Sequence of chain 1.B:
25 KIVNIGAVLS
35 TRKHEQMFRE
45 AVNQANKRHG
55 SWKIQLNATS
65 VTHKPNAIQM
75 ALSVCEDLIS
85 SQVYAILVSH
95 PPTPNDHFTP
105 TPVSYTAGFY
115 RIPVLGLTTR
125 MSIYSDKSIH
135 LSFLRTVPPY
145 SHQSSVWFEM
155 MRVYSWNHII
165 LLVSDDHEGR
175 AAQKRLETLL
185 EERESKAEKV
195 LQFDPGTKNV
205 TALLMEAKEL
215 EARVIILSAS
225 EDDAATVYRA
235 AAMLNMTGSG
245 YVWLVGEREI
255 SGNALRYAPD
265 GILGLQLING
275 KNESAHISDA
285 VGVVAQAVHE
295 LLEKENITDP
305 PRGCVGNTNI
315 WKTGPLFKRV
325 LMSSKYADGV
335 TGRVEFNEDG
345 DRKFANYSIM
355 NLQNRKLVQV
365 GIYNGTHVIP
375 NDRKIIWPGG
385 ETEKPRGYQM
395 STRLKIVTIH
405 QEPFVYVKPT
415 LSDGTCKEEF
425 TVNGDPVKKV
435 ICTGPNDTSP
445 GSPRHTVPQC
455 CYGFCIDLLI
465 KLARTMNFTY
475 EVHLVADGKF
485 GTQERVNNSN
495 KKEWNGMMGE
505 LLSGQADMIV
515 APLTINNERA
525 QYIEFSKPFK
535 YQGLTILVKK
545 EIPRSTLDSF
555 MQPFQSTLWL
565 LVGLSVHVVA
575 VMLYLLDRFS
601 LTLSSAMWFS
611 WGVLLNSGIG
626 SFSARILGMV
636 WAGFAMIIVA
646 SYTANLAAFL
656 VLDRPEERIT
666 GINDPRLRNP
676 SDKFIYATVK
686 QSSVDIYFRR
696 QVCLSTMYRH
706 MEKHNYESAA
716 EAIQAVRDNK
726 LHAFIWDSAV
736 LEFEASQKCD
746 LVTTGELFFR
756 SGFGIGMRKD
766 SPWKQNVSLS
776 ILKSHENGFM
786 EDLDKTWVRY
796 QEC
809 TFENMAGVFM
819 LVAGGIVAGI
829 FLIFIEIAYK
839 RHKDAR

Binding-site contacts:
Ligand atom C1 contacts residue ASN471 of chain 1.B at 1.4 Å.
Ligand atom C4 contacts residue ASN471 of chain 1.B at 4.2 Å.
Ligand atom C8 contacts residue ASN471 of chain 1.B at 4.5 Å.
Ligand atom N2 contacts residue ASN471 of chain 1.B at 2.9 Å (h-bond).
Ligand atom C5 contacts residue ASN471 of chain 1.B at 3.7 Å.
Ligand atom O5 contacts residue ASN471 of chain 1.B at 2.4 Å (h-bond).
Ligand atom O7 contacts residue ASN471 of chain 1.B at 3.4 Å (h-bond).
Ligand atom C7 contacts residue ASN471 of chain 1.B at 3.4 Å.
Ligand atom C3 contacts residue ASN471 of chain 1.B at 3.8 Å.
Ligand atom C2 contacts residue ASN471 of chain 1.B at 2.5 Å.

This protein binds this small molecule.
Small molecule (SMILES): CC(=O)N[C@@H]1[C@@H](O)[C@H](O)[C@@H](CO)O[C@H]1O